Sequence of chain 1.C:
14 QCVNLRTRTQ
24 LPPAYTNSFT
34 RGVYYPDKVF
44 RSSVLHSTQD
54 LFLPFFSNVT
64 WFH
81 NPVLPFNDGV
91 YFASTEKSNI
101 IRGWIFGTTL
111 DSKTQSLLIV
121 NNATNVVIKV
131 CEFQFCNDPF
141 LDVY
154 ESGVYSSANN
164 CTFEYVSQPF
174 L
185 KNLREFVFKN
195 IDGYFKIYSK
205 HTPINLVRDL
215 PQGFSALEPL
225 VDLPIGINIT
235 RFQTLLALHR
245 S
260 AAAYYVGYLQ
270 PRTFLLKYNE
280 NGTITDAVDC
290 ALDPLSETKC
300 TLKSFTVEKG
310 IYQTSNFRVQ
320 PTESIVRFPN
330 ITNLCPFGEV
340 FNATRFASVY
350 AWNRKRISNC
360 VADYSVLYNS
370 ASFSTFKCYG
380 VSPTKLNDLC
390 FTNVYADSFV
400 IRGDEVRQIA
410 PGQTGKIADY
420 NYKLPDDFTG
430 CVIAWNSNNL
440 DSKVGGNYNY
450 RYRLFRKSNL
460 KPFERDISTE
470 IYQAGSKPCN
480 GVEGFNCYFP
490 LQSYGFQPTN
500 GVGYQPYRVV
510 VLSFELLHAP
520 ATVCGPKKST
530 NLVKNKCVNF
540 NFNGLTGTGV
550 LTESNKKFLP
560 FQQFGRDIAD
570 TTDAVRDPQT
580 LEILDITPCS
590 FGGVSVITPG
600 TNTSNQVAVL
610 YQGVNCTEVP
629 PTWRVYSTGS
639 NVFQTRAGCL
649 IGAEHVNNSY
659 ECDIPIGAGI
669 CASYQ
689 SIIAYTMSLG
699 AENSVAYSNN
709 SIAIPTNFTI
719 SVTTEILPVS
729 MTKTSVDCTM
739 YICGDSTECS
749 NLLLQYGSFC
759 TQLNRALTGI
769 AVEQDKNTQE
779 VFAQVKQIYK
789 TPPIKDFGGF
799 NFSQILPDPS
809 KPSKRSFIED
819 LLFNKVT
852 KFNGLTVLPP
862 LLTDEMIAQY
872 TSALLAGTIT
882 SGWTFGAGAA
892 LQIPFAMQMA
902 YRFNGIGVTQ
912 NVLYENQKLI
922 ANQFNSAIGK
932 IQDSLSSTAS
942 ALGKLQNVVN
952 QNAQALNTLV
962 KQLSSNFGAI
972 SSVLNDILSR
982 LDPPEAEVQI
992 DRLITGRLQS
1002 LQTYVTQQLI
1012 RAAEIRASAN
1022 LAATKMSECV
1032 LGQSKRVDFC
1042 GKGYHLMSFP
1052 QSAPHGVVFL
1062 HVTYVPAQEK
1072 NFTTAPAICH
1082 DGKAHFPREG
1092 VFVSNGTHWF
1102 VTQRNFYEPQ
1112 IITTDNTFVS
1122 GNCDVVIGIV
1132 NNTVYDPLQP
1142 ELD

Binding-site contacts:
Ligand atom C7 contacts residue ASN61 of chain 1.C at 3.5 Å.
Ligand atom C8 contacts residue ASN61 of chain 1.C at 3.7 Å.
Ligand atom O7 contacts residue ASN61 of chain 1.C at 4.4 Å.
Ligand atom O5 contacts residue ASN61 of chain 1.C at 2.4 Å (h-bond).
Ligand atom C5 contacts residue TYR28 of chain 1.C at 3.9 Å (hydrophobic).
Ligand atom C3 contacts residue ASN61 of chain 1.C at 3.8 Å.
Ligand atom C1 contacts residue ASN61 of chain 1.C at 1.4 Å.
Ligand atom O5 contacts residue TYR28 of chain 1.C at 3.2 Å.
Ligand atom C2 contacts residue ASN61 of chain 1.C at 2.4 Å.
Ligand atom C5 contacts residue ASN61 of chain 1.C at 3.7 Å.
Ligand atom N2 contacts residue ASN61 of chain 1.C at 2.9 Å (h-bond).
Ligand atom C1 contacts residue TYR28 of chain 1.C at 3.7 Å (hydrophobic).
Ligand atom C6 contacts residue TYR28 of chain 1.C at 3.9 Å (hydrophobic).
Ligand atom C4 contacts residue ASN61 of chain 1.C at 4.2 Å.
Ligand atom O6 contacts residue TYR28 of chain 1.C at 3.3 Å.

This small molecule binds to this protein.
Small molecule (SMILES): CC(=O)N[C@@H]1[C@@H](O)[C@H](O)[C@@H](CO)O[C@H]1O